The protein below binds the small molecule below.
Small molecule (SMILES): CC(=O)N[C@@H]1[C@@H](O)[C@H](O)[C@@H](CO)O[C@H]1O

Binding-site contacts:
Ligand atom C5 contacts residue GLU153 of chain 1.A at 4.0 Å.
Ligand atom C6 contacts residue ILE154 of chain 1.A at 4.2 Å (hydrophobic).
Ligand atom O6 contacts residue LYS216 of chain 1.A at 3.2 Å.
Ligand atom C2 contacts residue GLU152 of chain 1.A at 4.0 Å.
Ligand atom O5 contacts residue ASN173 of chain 1.A at 2.4 Å (h-bond).
Ligand atom C1 contacts residue ASN173 of chain 1.A at 1.4 Å.
Ligand atom C1 contacts residue GLN212 of chain 1.A at 4.4 Å.
Ligand atom C7 contacts residue GLU152 of chain 1.A at 3.6 Å.
Ligand atom O5 contacts residue ILE154 of chain 1.A at 3.4 Å (h-bond).
Ligand atom C1 contacts residue ILE154 of chain 1.A at 4.0 Å (hydrophobic).
Ligand atom O6 contacts residue GLU153 of chain 1.A at 3.1 Å.
Ligand atom C3 contacts residue ASN173 of chain 1.A at 3.7 Å.
Ligand atom C2 contacts residue ASN173 of chain 1.A at 2.4 Å.
Ligand atom O7 contacts residue GLU152 of chain 1.A at 3.2 Å.
Ligand atom C7 contacts residue ASN173 of chain 1.A at 3.6 Å.
Ligand atom C5 contacts residue GLN212 of chain 1.A at 4.3 Å.
Ligand atom O6 contacts residue ILE154 of chain 1.A at 3.2 Å (h-bond).
Ligand atom C3 contacts residue GLN212 of chain 1.A at 4.5 Å.
Ligand atom C4 contacts residue ASN173 of chain 1.A at 4.2 Å.
Ligand atom C5 contacts residue ILE154 of chain 1.A at 4.3 Å (hydrophobic).
Ligand atom C6 contacts residue GLU153 of chain 1.A at 3.5 Å.
Ligand atom C8 contacts residue GLU152 of chain 1.A at 3.8 Å.
Ligand atom N2 contacts residue ASN173 of chain 1.A at 2.9 Å (h-bond).
Ligand atom C5 contacts residue ASN173 of chain 1.A at 3.6 Å.
Ligand atom N2 contacts residue GLU152 of chain 1.A at 4.0 Å.
Ligand atom C6 contacts residue LYS216 of chain 1.A at 4.1 Å.
Ligand atom C8 contacts residue LYS174 of chain 1.A at 4.1 Å.
Ligand atom C1 contacts residue GLU153 of chain 1.A at 4.1 Å.
Ligand atom O5 contacts residue GLU153 of chain 1.A at 3.3 Å.
Ligand atom O4 contacts residue GLN212 of chain 1.A at 4.3 Å.
Ligand atom O7 contacts residue ASN173 of chain 1.A at 4.0 Å.
Ligand atom C1 contacts residue GLU152 of chain 1.A at 4.2 Å.

Sequence of chain 1.A:
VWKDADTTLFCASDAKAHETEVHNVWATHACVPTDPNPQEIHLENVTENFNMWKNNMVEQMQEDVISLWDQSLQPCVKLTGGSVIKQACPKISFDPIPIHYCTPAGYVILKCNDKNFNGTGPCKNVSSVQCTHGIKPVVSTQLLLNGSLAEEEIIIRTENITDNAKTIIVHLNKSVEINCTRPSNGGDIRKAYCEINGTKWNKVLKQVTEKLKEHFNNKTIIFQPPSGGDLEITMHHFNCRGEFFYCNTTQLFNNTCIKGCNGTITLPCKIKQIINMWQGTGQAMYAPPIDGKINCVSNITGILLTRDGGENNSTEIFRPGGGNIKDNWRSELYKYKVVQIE